The protein below binds the small molecule below.
Small molecule (SMILES): CC(=O)N[C@H]1[C@H](O[C@H]2[C@H](O)[C@@H](NC(C)=O)CO[C@@H]2CO)O[C@H](CO)[C@@H](O)[C@@H]1O

Sequence of chain 1.A:
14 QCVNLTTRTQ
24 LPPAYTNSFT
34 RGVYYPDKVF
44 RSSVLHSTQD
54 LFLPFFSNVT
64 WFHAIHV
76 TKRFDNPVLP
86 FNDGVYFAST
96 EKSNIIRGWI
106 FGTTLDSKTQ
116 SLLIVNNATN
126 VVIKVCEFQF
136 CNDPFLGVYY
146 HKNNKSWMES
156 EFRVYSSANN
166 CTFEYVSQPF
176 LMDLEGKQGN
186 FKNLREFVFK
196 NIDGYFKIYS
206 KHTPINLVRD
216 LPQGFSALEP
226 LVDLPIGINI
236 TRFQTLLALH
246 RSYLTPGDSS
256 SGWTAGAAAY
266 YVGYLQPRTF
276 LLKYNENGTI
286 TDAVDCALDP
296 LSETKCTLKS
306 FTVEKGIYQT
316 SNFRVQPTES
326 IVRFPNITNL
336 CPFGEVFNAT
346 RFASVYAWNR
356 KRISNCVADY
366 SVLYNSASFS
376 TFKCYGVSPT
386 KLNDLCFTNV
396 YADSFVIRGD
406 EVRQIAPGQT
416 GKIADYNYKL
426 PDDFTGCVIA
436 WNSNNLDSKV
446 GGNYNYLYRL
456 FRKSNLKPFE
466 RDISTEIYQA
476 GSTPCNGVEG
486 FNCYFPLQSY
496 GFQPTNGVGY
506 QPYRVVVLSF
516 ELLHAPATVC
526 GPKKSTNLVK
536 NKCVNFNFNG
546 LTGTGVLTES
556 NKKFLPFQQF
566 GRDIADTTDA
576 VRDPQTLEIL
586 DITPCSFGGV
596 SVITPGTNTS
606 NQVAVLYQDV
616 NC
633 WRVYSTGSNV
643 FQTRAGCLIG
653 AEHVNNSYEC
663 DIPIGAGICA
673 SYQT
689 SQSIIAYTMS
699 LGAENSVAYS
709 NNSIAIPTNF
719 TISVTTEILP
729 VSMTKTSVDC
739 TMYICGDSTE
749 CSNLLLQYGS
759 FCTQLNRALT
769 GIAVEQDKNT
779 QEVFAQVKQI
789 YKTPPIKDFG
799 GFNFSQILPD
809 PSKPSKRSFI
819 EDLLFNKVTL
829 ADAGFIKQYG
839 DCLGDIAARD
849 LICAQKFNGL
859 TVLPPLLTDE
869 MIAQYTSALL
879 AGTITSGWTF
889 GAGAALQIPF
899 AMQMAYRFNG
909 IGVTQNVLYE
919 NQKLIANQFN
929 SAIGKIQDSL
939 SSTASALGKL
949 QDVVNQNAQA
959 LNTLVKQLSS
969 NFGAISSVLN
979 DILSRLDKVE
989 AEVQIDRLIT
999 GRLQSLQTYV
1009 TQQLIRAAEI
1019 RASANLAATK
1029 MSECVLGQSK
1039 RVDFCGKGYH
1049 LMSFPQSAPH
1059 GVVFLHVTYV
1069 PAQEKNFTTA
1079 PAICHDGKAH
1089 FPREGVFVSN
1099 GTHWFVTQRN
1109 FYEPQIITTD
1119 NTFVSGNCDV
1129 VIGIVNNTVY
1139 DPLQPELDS

Binding-site contacts:
Ligand atom C8 contacts residue HIS1101 of chain 1.A at 4.3 Å.
Ligand atom C8 contacts residue ASN1098 of chain 1.A at 3.8 Å.
Ligand atom C3 contacts residue HIS1101 of chain 1.A at 3.5 Å.
Ligand atom C5 contacts residue ASN1098 of chain 1.A at 3.7 Å.
Ligand atom O5 contacts residue ASN1098 of chain 1.A at 2.4 Å (h-bond).
Ligand atom C7 contacts residue ASN1098 of chain 1.A at 3.3 Å.
Ligand atom N2 contacts residue ASN1098 of chain 1.A at 2.9 Å (h-bond).
Ligand atom C1 contacts residue THR1100 of chain 1.A at 4.3 Å.
Ligand atom C4 contacts residue ASN1098 of chain 1.A at 4.2 Å.
Ligand atom C7 contacts residue THR1100 of chain 1.A at 4.4 Å.
Ligand atom O5 contacts residue PHE1103 of chain 1.A at 3.8 Å.
Ligand atom C3 contacts residue THR1100 of chain 1.A at 4.2 Å.
Ligand atom C3 contacts residue ASN1098 of chain 1.A at 3.8 Å.
Ligand atom O5 contacts residue HIS1101 of chain 1.A at 4.2 Å.
Ligand atom C5 contacts residue HIS1101 of chain 1.A at 3.7 Å.
Ligand atom C2 contacts residue ASN1098 of chain 1.A at 2.4 Å.
Ligand atom O7 contacts residue ASN1098 of chain 1.A at 3.1 Å (h-bond).
Ligand atom C8 contacts residue THR1100 of chain 1.A at 3.8 Å.
Ligand atom C7 contacts residue HIS1101 of chain 1.A at 4.0 Å.
Ligand atom C1 contacts residue ASN1098 of chain 1.A at 1.4 Å.
Ligand atom O4 contacts residue HIS1101 of chain 1.A at 3.8 Å.
Ligand atom O7 contacts residue HIS1101 of chain 1.A at 3.2 Å (h-bond).
Ligand atom C4 contacts residue HIS1101 of chain 1.A at 3.9 Å.
Ligand atom N2 contacts residue HIS1101 of chain 1.A at 4.2 Å.
Ligand atom C5 contacts residue PHE1103 of chain 1.A at 4.0 Å (hydrophobic).
Ligand atom C1 contacts residue HIS1101 of chain 1.A at 3.8 Å.
Ligand atom O6 contacts residue PHE1103 of chain 1.A at 4.2 Å.
Ligand atom C2 contacts residue HIS1101 of chain 1.A at 4.0 Å.
Ligand atom C6 contacts residue PHE1103 of chain 1.A at 3.7 Å (hydrophobic).
Ligand atom C1 contacts residue PHE1103 of chain 1.A at 4.4 Å (hydrophobic).
Ligand atom C2 contacts residue THR1100 of chain 1.A at 4.2 Å.
Ligand atom N2 contacts residue THR1100 of chain 1.A at 3.5 Å (h-bond).